This protein binds this small molecule.
Small molecule (SMILES): C/C1=C/C(=O)O[C@@H]2C[C@@H](CC[C@H](C)/C=C\C=C\CC1)O[C@@](O)([C@@H]1CSC(=O)N1)C2

Sequence of chain 1.B:
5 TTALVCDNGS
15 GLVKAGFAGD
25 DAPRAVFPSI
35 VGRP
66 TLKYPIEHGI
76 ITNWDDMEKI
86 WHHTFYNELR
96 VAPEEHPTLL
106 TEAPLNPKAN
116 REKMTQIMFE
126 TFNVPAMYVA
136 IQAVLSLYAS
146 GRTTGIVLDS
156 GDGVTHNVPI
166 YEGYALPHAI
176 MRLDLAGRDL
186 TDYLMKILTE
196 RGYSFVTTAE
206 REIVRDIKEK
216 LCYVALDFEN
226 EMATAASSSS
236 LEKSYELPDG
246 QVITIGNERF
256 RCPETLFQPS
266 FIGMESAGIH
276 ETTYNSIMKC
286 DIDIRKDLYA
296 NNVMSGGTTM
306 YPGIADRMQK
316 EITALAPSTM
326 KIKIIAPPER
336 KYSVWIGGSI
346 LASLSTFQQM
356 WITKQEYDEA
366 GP

Binding-site contacts:
Ligand atom C11 contacts residue GLU207 of chain 1.B at 3.8 Å.
Ligand atom O5 contacts residue LYS213 of chain 1.B at 3.4 Å (salt-bridge).
Ligand atom C20 contacts residue ASP157 of chain 1.B at 3.4 Å.
Ligand atom C19 contacts residue ARG183 of chain 1.B at 3.8 Å.
Ligand atom O5 contacts residue ARG210 of chain 1.B at 3.7 Å.
Ligand atom N1 contacts residue ARG183 of chain 1.B at 3.5 Å.
Ligand atom O4 contacts residue ARG210 of chain 1.B at 3.1 Å (salt-bridge).
Ligand atom O5 contacts residue ARG183 of chain 1.B at 3.5 Å.
Ligand atom O1 contacts residue LEU16 of chain 1.B at 3.7 Å.
Ligand atom N1 contacts residue ASP157 of chain 1.B at 2.9 Å (salt-bridge).
Ligand atom C19 contacts residue ARG206 of chain 1.B at 3.6 Å.
Ligand atom O5 contacts residue ASP157 of chain 1.B at 3.2 Å (salt-bridge).
Ligand atom C20 contacts residue ARG183 of chain 1.B at 3.7 Å.
Ligand atom O3 contacts residue TYR69 of chain 1.B at 2.7 Å (h-bond).
Ligand atom C11 contacts residue TYR69 of chain 1.B at 3.4 Å (hydrophobic).
Ligand atom C18 contacts residue ASP157 of chain 1.B at 3.5 Å.
Ligand atom C3 contacts residue ARG210 of chain 1.B at 3.3 Å.
Ligand atom C18 contacts residue TYR69 of chain 1.B at 3.5 Å (hydrophobic).
Ligand atom C1 contacts residue LEU16 of chain 1.B at 3.8 Å (hydrophobic).
Ligand atom C22 contacts residue GLU207 of chain 1.B at 3.4 Å.
Ligand atom O5 contacts residue THR186 of chain 1.B at 2.7 Å (h-bond).
Ligand atom O3 contacts residue GLU207 of chain 1.B at 3.8 Å.
Ligand atom C12 contacts residue TYR69 of chain 1.B at 3.4 Å (hydrophobic).
Ligand atom C12 contacts residue ILE34 of chain 1.B at 3.7 Å (hydrophobic).
Ligand atom C2 contacts residue ARG210 of chain 1.B at 3.5 Å.
Ligand atom C21 contacts residue ARG210 of chain 1.B at 3.5 Å.
Ligand atom C17 contacts residue TYR69 of chain 1.B at 3.7 Å (hydrophobic).
Ligand atom C4 contacts residue ARG210 of chain 1.B at 3.1 Å.
Ligand atom C10 contacts residue GLU207 of chain 1.B at 3.4 Å.
Ligand atom O5 contacts residue GLY182 of chain 1.B at 3.6 Å.
Ligand atom C16 contacts residue ASP157 of chain 1.B at 3.2 Å.
Ligand atom C20 contacts residue THR186 of chain 1.B at 3.6 Å.
Ligand atom O4 contacts residue GLU207 of chain 1.B at 2.9 Å (salt-bridge).
Ligand atom C19 contacts residue GLU207 of chain 1.B at 3.7 Å.
Ligand atom O5 contacts residue ATP1 of chain 1.G at 3.8 Å.
Ligand atom C14 contacts residue GLY15 of chain 1.B at 3.6 Å.
Ligand atom O2 contacts residue ARG210 of chain 1.B at 3.8 Å.
Ligand atom C1 contacts residue ARG210 of chain 1.B at 3.8 Å.
Ligand atom C19 contacts residue TYR69 of chain 1.B at 3.6 Å (hydrophobic).
Ligand atom C13 contacts residue TYR69 of chain 1.B at 3.6 Å (hydrophobic).